Sequence of chain 1.A:
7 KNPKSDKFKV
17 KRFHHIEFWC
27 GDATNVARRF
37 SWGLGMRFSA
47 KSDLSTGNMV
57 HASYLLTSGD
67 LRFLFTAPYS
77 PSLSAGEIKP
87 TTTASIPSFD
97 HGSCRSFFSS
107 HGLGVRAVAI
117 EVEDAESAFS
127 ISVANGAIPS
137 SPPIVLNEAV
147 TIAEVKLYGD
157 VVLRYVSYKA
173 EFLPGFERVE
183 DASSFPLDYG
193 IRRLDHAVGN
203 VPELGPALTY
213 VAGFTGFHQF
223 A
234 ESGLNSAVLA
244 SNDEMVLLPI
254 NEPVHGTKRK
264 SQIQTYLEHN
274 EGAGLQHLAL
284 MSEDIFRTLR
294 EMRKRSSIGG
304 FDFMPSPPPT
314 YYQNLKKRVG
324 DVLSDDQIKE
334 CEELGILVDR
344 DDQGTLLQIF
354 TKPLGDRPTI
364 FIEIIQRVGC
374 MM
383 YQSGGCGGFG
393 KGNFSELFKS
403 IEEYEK

Binding-site contacts:
Ligand atom C13 contacts residue PHE353 of chain 1.A at 3.6 Å (hydrophobic).
Ligand atom C19 contacts residue PHE396 of chain 1.A at 3.8 Å (hydrophobic).
Ligand atom C13 contacts residue PHE396 of chain 1.A at 3.5 Å (hydrophobic).
Ligand atom C21 contacts residue PHE353 of chain 1.A at 3.4 Å (hydrophobic).
Ligand atom C9 contacts residue PHE391 of chain 1.A at 3.7 Å (hydrophobic).
Ligand atom C9 contacts residue HIS280 of chain 1.A at 3.6 Å.
Ligand atom C3 contacts residue ASN254 of chain 1.A at 3.5 Å.
Ligand atom O7 contacts residue CO1 of chain 1.B at 2.0 Å.
Ligand atom C15 contacts residue PHE353 of chain 1.A at 3.1 Å (hydrophobic).
Ligand atom O7 contacts residue PHE391 of chain 1.A at 3.8 Å.
Ligand atom C5 contacts residue CO1 of chain 1.B at 3.5 Å.
Ligand atom C3 contacts residue LYS393 of chain 1.A at 3.6 Å.
Ligand atom C2 contacts residue LYS393 of chain 1.A at 3.6 Å.
Ligand atom O22 contacts residue GLU366 of chain 1.A at 3.0 Å (salt-bridge).
Ligand atom C11 contacts residue PHE353 of chain 1.A at 3.8 Å (hydrophobic).
Ligand atom C9 contacts residue CO1 of chain 1.B at 3.0 Å.
Ligand atom C14 contacts residue PHE353 of chain 1.A at 3.3 Å (hydrophobic).
Ligand atom C14 contacts residue PHE396 of chain 1.A at 3.7 Å (hydrophobic).
Ligand atom C16 contacts residue PHE353 of chain 1.A at 3.6 Å (hydrophobic).
Ligand atom C12 contacts residue GLY392 of chain 1.A at 3.2 Å.
Ligand atom O22 contacts residue CO1 of chain 1.B at 2.0 Å.
Ligand atom C10 contacts residue PHE353 of chain 1.A at 3.4 Å (hydrophobic).
Ligand atom O22 contacts residue HIS280 of chain 1.A at 3.1 Å (h-bond).
Ligand atom O22 contacts residue PHE391 of chain 1.A at 3.7 Å.
Ligand atom C3 contacts residue SER239 of chain 1.A at 3.7 Å.
Ligand atom C6 contacts residue CO1 of chain 1.B at 3.1 Å.
Ligand atom O7 contacts residue HIS198 of chain 1.A at 3.0 Å (h-bond).
Ligand atom O7 contacts residue HIS280 of chain 1.A at 3.2 Å (h-bond).
Ligand atom C1 contacts residue PRO252 of chain 1.A at 3.6 Å (hydrophobic).
Ligand atom C21 contacts residue PHE364 of chain 1.A at 3.9 Å (hydrophobic).
Ligand atom C11 contacts residue PHE391 of chain 1.A at 3.3 Å (hydrophobic).
Ligand atom C2 contacts residue SER239 of chain 1.A at 3.6 Å.
Ligand atom C6 contacts residue HIS280 of chain 1.A at 3.6 Å.
Ligand atom C5 contacts residue HIS280 of chain 1.A at 3.7 Å.
Ligand atom O8 contacts residue PHE396 of chain 1.A at 3.5 Å.
Ligand atom N17 contacts residue PHE396 of chain 1.A at 3.8 Å.
Ligand atom C11 contacts residue GLY392 of chain 1.A at 3.7 Å.
Ligand atom C12 contacts residue PHE396 of chain 1.A at 3.5 Å (hydrophobic).
Ligand atom O7 contacts residue VAL200 of chain 1.A at 3.8 Å.
Ligand atom O22 contacts residue PHE353 of chain 1.A at 3.6 Å.

The protein below binds the small molecule below.
Small molecule (SMILES): Cc1c(C(=O)C2=C(O)CCCC2=O)ccc2ncn(-c3ccccc3)c(=O)c12